Sequence of chain 4.A:
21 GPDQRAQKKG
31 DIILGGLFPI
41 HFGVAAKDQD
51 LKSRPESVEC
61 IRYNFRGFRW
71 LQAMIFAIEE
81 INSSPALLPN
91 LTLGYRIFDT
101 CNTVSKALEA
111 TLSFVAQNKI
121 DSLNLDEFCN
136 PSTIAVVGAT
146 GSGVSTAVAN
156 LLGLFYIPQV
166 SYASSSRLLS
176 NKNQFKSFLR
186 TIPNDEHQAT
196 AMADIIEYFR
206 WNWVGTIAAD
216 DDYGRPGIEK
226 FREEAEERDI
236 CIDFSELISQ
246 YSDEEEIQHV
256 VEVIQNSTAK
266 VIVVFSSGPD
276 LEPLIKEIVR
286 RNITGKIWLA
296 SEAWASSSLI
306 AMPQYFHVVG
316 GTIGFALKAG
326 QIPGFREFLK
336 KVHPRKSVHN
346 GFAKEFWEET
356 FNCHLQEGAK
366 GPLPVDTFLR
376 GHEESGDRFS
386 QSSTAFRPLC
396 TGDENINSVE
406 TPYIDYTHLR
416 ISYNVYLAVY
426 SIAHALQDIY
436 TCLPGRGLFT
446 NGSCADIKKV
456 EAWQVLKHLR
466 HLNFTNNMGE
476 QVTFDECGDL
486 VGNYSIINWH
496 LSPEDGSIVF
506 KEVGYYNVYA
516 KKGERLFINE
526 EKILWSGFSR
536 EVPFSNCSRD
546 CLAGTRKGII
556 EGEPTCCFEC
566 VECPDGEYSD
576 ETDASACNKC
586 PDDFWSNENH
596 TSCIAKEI

A protein and the small-molecule ligand that binds it are described below.
Small molecule (SMILES): CC(=O)N[C@@H]1[C@@H](O)[C@H](O)[C@@H](CO)O[C@H]1O

Sequence of chain 3.A:
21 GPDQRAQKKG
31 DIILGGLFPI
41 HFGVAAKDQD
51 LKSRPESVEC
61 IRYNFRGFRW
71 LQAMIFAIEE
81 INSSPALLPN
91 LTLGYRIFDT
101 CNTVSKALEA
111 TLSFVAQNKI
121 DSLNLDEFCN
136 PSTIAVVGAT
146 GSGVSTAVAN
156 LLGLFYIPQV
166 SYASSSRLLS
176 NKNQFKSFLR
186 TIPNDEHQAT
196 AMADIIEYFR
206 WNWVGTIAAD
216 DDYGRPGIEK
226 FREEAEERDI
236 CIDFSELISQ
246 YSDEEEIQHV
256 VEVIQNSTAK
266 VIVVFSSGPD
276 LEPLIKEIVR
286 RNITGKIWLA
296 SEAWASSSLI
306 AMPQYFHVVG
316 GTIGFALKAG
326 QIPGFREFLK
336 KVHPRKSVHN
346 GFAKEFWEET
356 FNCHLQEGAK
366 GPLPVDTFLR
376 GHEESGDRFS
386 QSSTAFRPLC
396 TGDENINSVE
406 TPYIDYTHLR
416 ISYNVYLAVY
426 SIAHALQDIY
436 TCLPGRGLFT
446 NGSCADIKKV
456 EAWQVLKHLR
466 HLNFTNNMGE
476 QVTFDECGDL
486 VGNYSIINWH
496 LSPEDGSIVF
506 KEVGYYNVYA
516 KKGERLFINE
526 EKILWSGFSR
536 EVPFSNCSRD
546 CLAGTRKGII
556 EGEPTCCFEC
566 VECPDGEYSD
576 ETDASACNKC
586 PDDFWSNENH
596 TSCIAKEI

Binding-site contacts:
Ligand atom C5 contacts residue ASN446 of chain 4.A at 3.6 Å.
Ligand atom C7 contacts residue ASN446 of chain 4.A at 3.4 Å.
Ligand atom N2 contacts residue ASN446 of chain 4.A at 2.8 Å (h-bond).
Ligand atom C4 contacts residue ASN446 of chain 4.A at 4.2 Å.
Ligand atom O7 contacts residue ASN446 of chain 4.A at 4.0 Å.
Ligand atom C1 contacts residue ASN446 of chain 4.A at 1.4 Å.
Ligand atom C6 contacts residue LYS52 of chain 3.A at 3.2 Å.
Ligand atom C5 contacts residue LYS52 of chain 3.A at 3.5 Å.
Ligand atom C8 contacts residue ASN446 of chain 4.A at 4.2 Å.
Ligand atom C1 contacts residue THR445 of chain 4.A at 4.1 Å.
Ligand atom C3 contacts residue ASN446 of chain 4.A at 3.7 Å.
Ligand atom O5 contacts residue LYS52 of chain 3.A at 4.4 Å.
Ligand atom O5 contacts residue ASN446 of chain 4.A at 2.4 Å (h-bond).
Ligand atom O6 contacts residue LYS52 of chain 3.A at 4.5 Å.
Ligand atom C2 contacts residue ASN446 of chain 4.A at 2.4 Å.